Sequence of chain 1.C:
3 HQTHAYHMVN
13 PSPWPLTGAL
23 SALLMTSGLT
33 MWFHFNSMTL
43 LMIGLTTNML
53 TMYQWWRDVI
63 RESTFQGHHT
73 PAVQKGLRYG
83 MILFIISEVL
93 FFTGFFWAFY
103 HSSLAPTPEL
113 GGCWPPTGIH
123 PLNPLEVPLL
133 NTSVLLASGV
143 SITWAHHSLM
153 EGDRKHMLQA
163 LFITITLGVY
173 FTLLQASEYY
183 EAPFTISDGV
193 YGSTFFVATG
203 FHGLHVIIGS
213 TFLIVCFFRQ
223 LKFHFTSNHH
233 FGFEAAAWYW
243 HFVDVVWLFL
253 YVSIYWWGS

The protein below binds the small molecule below.
Small molecule (SMILES): C[C@H](CCC(=O)O)[C@H]1CC[C@H]2[C@@H]3[C@H](O)C[C@@H]4C[C@H](O)CC[C@]4(C)[C@H]3C[C@H](O)[C@]12C

Sequence of chain 1.J:
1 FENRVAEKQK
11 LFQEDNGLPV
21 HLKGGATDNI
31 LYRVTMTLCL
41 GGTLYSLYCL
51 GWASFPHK

Binding-site contacts:
Ligand atom C19 contacts residue PHE164 of chain 1.C at 3.2 Å (hydrophobic).
Ligand atom C24 contacts residue PHE1 of chain 1.J at 3.8 Å (hydrophobic).
Ligand atom C24 contacts residue ARG156 of chain 1.C at 3.3 Å.
Ligand atom O26 contacts residue PHE1 of chain 1.J at 3.3 Å (h-bond).
Ligand atom C18 contacts residue LEU160 of chain 1.C at 3.6 Å (hydrophobic).
Ligand atom O25 contacts residue ARG156 of chain 1.C at 3.0 Å (salt-bridge).
Ligand atom C16 contacts residue LEU160 of chain 1.C at 4.4 Å (hydrophobic).
Ligand atom C10 contacts residue PHE164 of chain 1.C at 4.3 Å (hydrophobic).
Ligand atom C6 contacts residue GLN161 of chain 1.C at 3.9 Å.
Ligand atom C15 contacts residue LYS157 of chain 1.C at 3.9 Å.
Ligand atom C6 contacts residue LEU160 of chain 1.C at 4.3 Å (hydrophobic).
Ligand atom O25 contacts residue PHE1 of chain 1.J at 3.4 Å (h-bond).
Ligand atom C23 contacts residue ARG156 of chain 1.C at 3.2 Å.
Ligand atom C15 contacts residue LEU160 of chain 1.C at 4.0 Å (hydrophobic).
Ligand atom C16 contacts residue LYS157 of chain 1.C at 4.0 Å.
Ligand atom C19 contacts residue PHE219 of chain 1.C at 4.0 Å (hydrophobic).
Ligand atom O26 contacts residue ARG156 of chain 1.C at 3.7 Å.
Ligand atom C21 contacts residue PHE1 of chain 1.J at 4.5 Å (hydrophobic).
Ligand atom C14 contacts residue LEU160 of chain 1.C at 3.9 Å (hydrophobic).
Ligand atom C13 contacts residue LEU160 of chain 1.C at 4.4 Å (hydrophobic).
Ligand atom O7 contacts residue GLN161 of chain 1.C at 3.5 Å (h-bond).
Ligand atom C6 contacts residue PHE164 of chain 1.C at 4.0 Å (hydrophobic).
Ligand atom C7 contacts residue GLN161 of chain 1.C at 3.9 Å.
Ligand atom O25 contacts residue LEU223 of chain 1.C at 4.5 Å.
Ligand atom C5 contacts residue PHE164 of chain 1.C at 3.9 Å (hydrophobic).
Ligand atom C18 contacts residue LEU223 of chain 1.C at 3.5 Å (hydrophobic).